Binding-site contacts:
Ligand atom C8 contacts residue GLY409 of chain 3.A at 4.3 Å.
Ligand atom C5 contacts residue ASN271 of chain 3.A at 3.7 Å.
Ligand atom C4 contacts residue ASN271 of chain 3.A at 4.2 Å.
Ligand atom C5 contacts residue THR273 of chain 3.A at 4.3 Å.
Ligand atom O5 contacts residue THR273 of chain 3.A at 4.1 Å.
Ligand atom C6 contacts residue ILE292 of chain 3.A at 3.6 Å (hydrophobic).
Ligand atom O5 contacts residue ILE292 of chain 3.A at 4.1 Å.
Ligand atom C8 contacts residue VAL410 of chain 3.A at 3.9 Å (hydrophobic).
Ligand atom O7 contacts residue ASN271 of chain 3.A at 4.2 Å.
Ligand atom C6 contacts residue THR273 of chain 3.A at 4.3 Å.
Ligand atom O5 contacts residue ASN271 of chain 3.A at 2.4 Å (h-bond).
Ligand atom C1 contacts residue ASN271 of chain 3.A at 1.4 Å.
Ligand atom C2 contacts residue ASN271 of chain 3.A at 2.4 Å.
Ligand atom N2 contacts residue ASN271 of chain 3.A at 2.8 Å (h-bond).
Ligand atom O6 contacts residue ILE292 of chain 3.A at 3.2 Å.
Ligand atom C7 contacts residue ASN271 of chain 3.A at 3.7 Å.
Ligand atom O6 contacts residue THR273 of chain 3.A at 3.5 Å.
Ligand atom C3 contacts residue ASN271 of chain 3.A at 3.7 Å.

Sequence of chain 3.A:
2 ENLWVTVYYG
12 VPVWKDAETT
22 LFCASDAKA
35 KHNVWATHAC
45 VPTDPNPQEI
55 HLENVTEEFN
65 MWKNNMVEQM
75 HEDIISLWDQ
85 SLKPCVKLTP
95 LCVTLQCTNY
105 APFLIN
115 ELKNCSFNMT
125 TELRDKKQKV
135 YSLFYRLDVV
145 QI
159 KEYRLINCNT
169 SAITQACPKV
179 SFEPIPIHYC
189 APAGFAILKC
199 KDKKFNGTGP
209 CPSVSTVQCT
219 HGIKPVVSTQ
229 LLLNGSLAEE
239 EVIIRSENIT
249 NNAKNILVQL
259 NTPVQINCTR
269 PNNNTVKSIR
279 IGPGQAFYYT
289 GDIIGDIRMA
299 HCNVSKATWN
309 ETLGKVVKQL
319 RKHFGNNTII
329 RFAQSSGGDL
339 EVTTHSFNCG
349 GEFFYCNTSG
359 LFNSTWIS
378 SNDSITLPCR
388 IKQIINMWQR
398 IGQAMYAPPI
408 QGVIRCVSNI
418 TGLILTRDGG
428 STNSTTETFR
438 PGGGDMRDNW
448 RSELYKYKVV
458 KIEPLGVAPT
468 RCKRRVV

The small molecule below binds the protein below.
Small molecule (SMILES): CC(=O)N[C@H]1[C@H](O[C@H]2[C@H](O)[C@@H](NC(C)=O)CO[C@@H]2CO)O[C@H](CO)[C@@H](O[C@@H]2O[C@H](CO)[C@@H](O)[C@H](O[C@H]3O[C@H](CO)[C@@H](O)[C@H](O)[C@@H]3O)[C@@H]2O)[C@@H]1O